Binding-site contacts:
Ligand atom C12 contacts residue GLU71 of chain 1.A at 3.8 Å.
Ligand atom C2 contacts residue THR106 of chain 1.A at 3.6 Å.
Ligand atom C9 contacts residue THR106 of chain 1.A at 3.5 Å.
Ligand atom C5 contacts residue LEU167 of chain 1.A at 3.8 Å (hydrophobic).
Ligand atom C26 contacts residue ALA111 of chain 1.A at 3.4 Å (hydrophobic).
Ligand atom C26 contacts residue MET109 of chain 1.A at 3.8 Å (hydrophobic).
Ligand atom C5 contacts residue ILE84 of chain 1.A at 3.9 Å (hydrophobic).
Ligand atom C11 contacts residue LEU167 of chain 1.A at 3.9 Å (hydrophobic).
Ligand atom C23 contacts residue MET109 of chain 1.A at 3.3 Å (hydrophobic).
Ligand atom O20 contacts residue LEU108 of chain 1.A at 3.7 Å.
Ligand atom C13 contacts residue LYS53 of chain 1.A at 3.7 Å.
Ligand atom C8 contacts residue LYS53 of chain 1.A at 3.6 Å.
Ligand atom C9 contacts residue LYS53 of chain 1.A at 3.8 Å.
Ligand atom C1 contacts residue THR106 of chain 1.A at 3.7 Å.
Ligand atom C21 contacts residue PHE169 of chain 1.A at 3.6 Å (hydrophobic).
Ligand atom O16 contacts residue ASP168 of chain 1.A at 2.8 Å (salt-bridge).
Ligand atom C13 contacts residue GLU71 of chain 1.A at 3.2 Å.
Ligand atom C11 contacts residue HIS107 of chain 1.A at 3.3 Å.
Ligand atom C5 contacts residue HIS107 of chain 1.A at 3.7 Å.
Ligand atom C12 contacts residue ASP168 of chain 1.A at 3.5 Å.
Ligand atom C5 contacts residue THR106 of chain 1.A at 2.9 Å.
Ligand atom C22 contacts residue PHE169 of chain 1.A at 3.8 Å (hydrophobic).
Ligand atom C18 contacts residue GLU71 of chain 1.A at 3.7 Å.
Ligand atom C22 contacts residue GLU71 of chain 1.A at 3.6 Å.
Ligand atom C11 contacts residue THR106 of chain 1.A at 3.6 Å.
Ligand atom N15 contacts residue ASP168 of chain 1.A at 3.8 Å.
Ligand atom C4 contacts residue THR106 of chain 1.A at 3.7 Å.
Ligand atom O16 contacts residue ILE84 of chain 1.A at 3.4 Å.
Ligand atom C25 contacts residue ALA111 of chain 1.A at 3.4 Å (hydrophobic).
Ligand atom C21 contacts residue ASP168 of chain 1.A at 3.7 Å.
Ligand atom C18 contacts residue LEU171 of chain 1.A at 3.8 Å (hydrophobic).
Ligand atom C9 contacts residue ALA51 of chain 1.A at 3.6 Å (hydrophobic).
Ligand atom C18 contacts residue ASP168 of chain 1.A at 3.6 Å.
Ligand atom O16 contacts residue LEU167 of chain 1.A at 3.6 Å.
Ligand atom C13 contacts residue LEU75 of chain 1.A at 3.7 Å (hydrophobic).
Ligand atom C26 contacts residue ASP112 of chain 1.A at 3.7 Å.
Ligand atom O20 contacts residue MET109 of chain 1.A at 2.8 Å (h-bond).
Ligand atom C7 contacts residue GLU71 of chain 1.A at 3.8 Å.
Ligand atom N15 contacts residue GLU71 of chain 1.A at 2.9 Å (salt-bridge).
Ligand atom C25 contacts residue ASP112 of chain 1.A at 3.9 Å.

Sequence of chain 1.A:
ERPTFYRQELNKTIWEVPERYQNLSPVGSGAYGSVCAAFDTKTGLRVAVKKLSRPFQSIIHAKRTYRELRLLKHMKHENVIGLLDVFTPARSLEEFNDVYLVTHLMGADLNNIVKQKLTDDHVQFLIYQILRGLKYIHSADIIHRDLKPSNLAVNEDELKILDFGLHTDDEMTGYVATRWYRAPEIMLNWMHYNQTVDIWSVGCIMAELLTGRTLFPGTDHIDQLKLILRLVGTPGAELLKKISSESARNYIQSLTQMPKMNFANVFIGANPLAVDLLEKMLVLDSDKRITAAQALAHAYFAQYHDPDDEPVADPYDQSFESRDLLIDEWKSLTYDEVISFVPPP

The protein below binds the small molecule below.
Small molecule (SMILES): Cc1ccc(C(=O)NC2CC2)cc1-c1ccc(C(=O)NCC2CC2)cn1